Binding-site contacts:
Ligand atom C8 contacts residue PRO65 of chain 2.A at 3.7 Å (hydrophobic).
Ligand atom C2 contacts residue ASN95 of chain 2.A at 2.5 Å.
Ligand atom C6 contacts residue ALA71 of chain 2.A at 3.8 Å (hydrophobic).
Ligand atom C4 contacts residue ARG63 of chain 2.A at 3.5 Å.
Ligand atom O3 contacts residue ARG63 of chain 2.A at 2.6 Å (salt-bridge).
Ligand atom C6 contacts residue VAL69 of chain 2.A at 3.6 Å (hydrophobic).
Ligand atom C6 contacts residue ARG52 of chain 2.A at 3.1 Å.
Ligand atom C6 contacts residue LEU60 of chain 2.A at 3.8 Å (hydrophobic).
Ligand atom C1 contacts residue ARG63 of chain 2.A at 3.4 Å.
Ligand atom C6 contacts residue ARG67 of chain 2.A at 3.6 Å.
Ligand atom N2 contacts residue VAL69 of chain 2.A at 3.4 Å (h-bond).
Ligand atom O5 contacts residue ARG52 of chain 2.A at 3.4 Å.
Ligand atom C2 contacts residue ARG52 of chain 2.A at 3.3 Å.
Ligand atom O7 contacts residue GLU64 of chain 2.A at 3.6 Å.
Ligand atom C8 contacts residue ASN95 of chain 2.A at 3.3 Å.
Ligand atom C5 contacts residue ASN95 of chain 2.A at 3.8 Å.
Ligand atom O4 contacts residue ARG63 of chain 2.A at 2.7 Å (salt-bridge).
Ligand atom C6 contacts residue ARG62 of chain 2.A at 3.8 Å.
Ligand atom C5 contacts residue ARG52 of chain 2.A at 3.6 Å.
Ligand atom C5 contacts residue ARG62 of chain 2.A at 3.6 Å.
Ligand atom C6 contacts residue ARG52 of chain 2.A at 3.1 Å.
Ligand atom C1 contacts residue ASN95 of chain 2.A at 1.5 Å.
Ligand atom O4 contacts residue ARG52 of chain 2.A at 3.6 Å (salt-bridge).
Ligand atom O5 contacts residue ARG67 of chain 2.A at 3.4 Å (salt-bridge).
Ligand atom C2 contacts residue ARG63 of chain 2.A at 3.1 Å.
Ligand atom O2 contacts residue ARG52 of chain 2.A at 3.7 Å.
Ligand atom C7 contacts residue ASN95 of chain 2.A at 3.3 Å.
Ligand atom O4 contacts residue ARG52 of chain 2.A at 3.3 Å (salt-bridge).
Ligand atom C5 contacts residue VAL69 of chain 2.A at 3.4 Å (hydrophobic).
Ligand atom O2 contacts residue VAL69 of chain 2.A at 3.4 Å.
Ligand atom O7 contacts residue ASN95 of chain 2.A at 3.5 Å (h-bond).
Ligand atom C5 contacts residue ALA71 of chain 2.A at 3.6 Å (hydrophobic).
Ligand atom O2 contacts residue ARG63 of chain 2.A at 2.8 Å (salt-bridge).
Ligand atom O5 contacts residue ASN95 of chain 2.A at 2.5 Å (h-bond).
Ligand atom C3 contacts residue ARG63 of chain 2.A at 3.1 Å.
Ligand atom C1 contacts residue ARG52 of chain 2.A at 3.4 Å.
Ligand atom N2 contacts residue ASN95 of chain 2.A at 3.0 Å (h-bond).
Ligand atom C3 contacts residue VAL69 of chain 2.A at 3.4 Å (hydrophobic).
Ligand atom C1 contacts residue ARG52 of chain 2.A at 3.5 Å.
Ligand atom C6 contacts residue VAL51 of chain 2.A at 3.0 Å (hydrophobic).

Sequence of chain 2.A:
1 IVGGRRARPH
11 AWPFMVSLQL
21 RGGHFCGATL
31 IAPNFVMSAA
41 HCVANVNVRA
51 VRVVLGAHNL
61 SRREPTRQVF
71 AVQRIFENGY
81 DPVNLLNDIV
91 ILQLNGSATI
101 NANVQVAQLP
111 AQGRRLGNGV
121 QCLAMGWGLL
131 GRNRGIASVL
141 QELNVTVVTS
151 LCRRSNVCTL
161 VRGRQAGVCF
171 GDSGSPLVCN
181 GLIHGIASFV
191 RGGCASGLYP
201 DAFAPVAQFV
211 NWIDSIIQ

This small molecule binds to this protein.
Small molecule (SMILES): CC(=O)N[C@H]1[C@H](O[C@H]2[C@H](O)[C@@H](NC(C)=O)CO[C@@H]2CO[C@@H]2O[C@@H](C)[C@@H](O)[C@@H](O)[C@@H]2O)O[C@H](CO)[C@@H](O[C@@H]2O[C@H](CO[C@@H]3O[C@H](CO)[C@@H](O)[C@H](O)[C@@H]3O[C@H]3O[C@H](CO)[C@@H](O[C@H]4O[C@H](CO)[C@@H](O)[C@@H](O)[C@H]4O)[C@@H](O)[C@H]3NC(C)=O)[C@@H](O)[C@H](O[C@H]3O[C@H](CO)[C@@H](O)[C@H](O)[C@@H]3O)[C@@H]2O)[C@@H]1O